Binding-site contacts:
Ligand atom C24 contacts residue VAL85 of chain 1.A at 3.6 Å (hydrophobic).
Ligand atom C22 contacts residue CYS105 of chain 1.A at 3.0 Å (hydrophobic).
Ligand atom C22 contacts residue GLY108 of chain 1.A at 3.7 Å.
Ligand atom C14 contacts residue CYS181 of chain 1.A at 3.8 Å (hydrophobic).
Ligand atom C22 contacts residue PHE104 of chain 1.A at 3.7 Å (hydrophobic).
Ligand atom C2 contacts residue ILE161 of chain 1.A at 3.0 Å (hydrophobic).
Ligand atom C17 contacts residue THR102 of chain 1.A at 3.5 Å.
Ligand atom C19 contacts residue GLU71 of chain 1.A at 3.5 Å.
Ligand atom C18 contacts residue VAL34 of chain 1.A at 3.7 Å (hydrophobic).
Ligand atom N3 contacts residue CYS105 of chain 1.A at 3.2 Å (h-bond).
Ligand atom N3 contacts residue LEU171 of chain 1.A at 3.5 Å.
Ligand atom C24 contacts residue ASP182 of chain 1.A at 3.6 Å.
Ligand atom C8 contacts residue THR102 of chain 1.A at 3.6 Å.
Ligand atom C9 contacts residue LEU171 of chain 1.A at 3.4 Å (hydrophobic).
Ligand atom N2 contacts residue GLU71 of chain 1.A at 2.9 Å (salt-bridge).
Ligand atom C16 contacts residue THR102 of chain 1.A at 3.6 Å.
Ligand atom C1 contacts residue THR102 of chain 1.A at 3.8 Å.
Ligand atom C13 contacts residue ALA52 of chain 1.A at 3.6 Å (hydrophobic).
Ligand atom N4 contacts residue ASP182 of chain 1.A at 3.0 Å (salt-bridge).
Ligand atom CL contacts residue LEU155 of chain 1.A at 3.5 Å.
Ligand atom O4 contacts residue GLU71 of chain 1.A at 3.5 Å (salt-bridge).
Ligand atom O1 contacts residue VAL34 of chain 1.A at 3.3 Å.
Ligand atom C12 contacts residue PHE183 of chain 1.A at 3.8 Å (hydrophobic).
Ligand atom C9 contacts residue CYS105 of chain 1.A at 3.4 Å (hydrophobic).
Ligand atom O2 contacts residue LEU26 of chain 1.A at 3.7 Å.
Ligand atom N5 contacts residue CYS105 of chain 1.A at 2.6 Å (h-bond).
Ligand atom C9 contacts residue GLU103 of chain 1.A at 3.1 Å.
Ligand atom C21 contacts residue CYS181 of chain 1.A at 3.6 Å (hydrophobic).
Ligand atom C8 contacts residue GLU103 of chain 1.A at 3.5 Å.
Ligand atom N5 contacts residue PHE104 of chain 1.A at 3.5 Å.
Ligand atom O4 contacts residue THR102 of chain 1.A at 3.7 Å.
Ligand atom C8 contacts residue LEU171 of chain 1.A at 3.5 Å (hydrophobic).
Ligand atom C24 contacts residue CYS181 of chain 1.A at 3.5 Å (hydrophobic).
Ligand atom N4 contacts residue CYS181 of chain 1.A at 3.6 Å.
Ligand atom C6 contacts residue GLU71 of chain 1.A at 3.7 Å.
Ligand atom C8 contacts residue ALA52 of chain 1.A at 3.4 Å (hydrophobic).
Ligand atom C1 contacts residue VAL34 of chain 1.A at 3.4 Å (hydrophobic).
Ligand atom C19 contacts residue ASP182 of chain 1.A at 3.5 Å.
Ligand atom C21 contacts residue ILE180 of chain 1.A at 3.5 Å (hydrophobic).
Ligand atom O1 contacts residue PHE183 of chain 1.A at 3.5 Å.

Sequence of chain 1.A:
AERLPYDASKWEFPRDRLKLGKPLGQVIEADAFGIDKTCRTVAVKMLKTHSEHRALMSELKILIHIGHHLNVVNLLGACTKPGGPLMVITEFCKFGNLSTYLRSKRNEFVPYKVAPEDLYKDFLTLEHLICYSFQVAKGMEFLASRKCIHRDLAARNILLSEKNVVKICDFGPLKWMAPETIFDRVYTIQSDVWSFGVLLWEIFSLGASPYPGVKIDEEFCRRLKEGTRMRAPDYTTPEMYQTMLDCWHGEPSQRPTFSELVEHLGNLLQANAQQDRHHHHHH

The protein below binds the small molecule below.
Small molecule (SMILES): CNC(=O)c1cc(Oc2ccc3oc(Nc4ccc(Cl)c(OC[C@@H]5CCCN5C)c4)nc3c2)ccn1